Sequence of chain 2.D:
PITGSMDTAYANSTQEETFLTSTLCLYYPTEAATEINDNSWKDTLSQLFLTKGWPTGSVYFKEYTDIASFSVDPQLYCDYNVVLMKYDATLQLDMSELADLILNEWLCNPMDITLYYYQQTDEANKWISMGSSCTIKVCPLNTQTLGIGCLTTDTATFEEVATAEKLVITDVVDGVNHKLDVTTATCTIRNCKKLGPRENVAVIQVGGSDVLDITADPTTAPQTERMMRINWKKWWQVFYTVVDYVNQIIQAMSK

Binding-site contacts:
Ligand atom C1 contacts residue ASN12 of chain 2.D at 2.2 Å.
Ligand atom N2 contacts residue ASN12 of chain 2.D at 3.8 Å.
Ligand atom C7 contacts residue ASN12 of chain 2.D at 3.9 Å.
Ligand atom O7 contacts residue ASN12 of chain 2.D at 3.6 Å.
Ligand atom O5 contacts residue ASN12 of chain 2.D at 2.7 Å (h-bond).
Ligand atom C2 contacts residue ASN12 of chain 2.D at 3.3 Å.
Ligand atom C5 contacts residue ASN12 of chain 2.D at 4.1 Å.

This protein binds this small molecule.
Small molecule (SMILES): CC(=O)N[C@H]1[C@H](O[C@H]2[C@H](O)[C@@H](NC(C)=O)CO[C@@H]2CO)O[C@H](CO)[C@@H](O)[C@@H]1O